A protein and the small-molecule ligand that binds it are described below.
Small molecule (SMILES): COc1cc(OC)c(NC(=O)Nc2cc(C)on2)cc1Cl

Sequence of chain 1.A:
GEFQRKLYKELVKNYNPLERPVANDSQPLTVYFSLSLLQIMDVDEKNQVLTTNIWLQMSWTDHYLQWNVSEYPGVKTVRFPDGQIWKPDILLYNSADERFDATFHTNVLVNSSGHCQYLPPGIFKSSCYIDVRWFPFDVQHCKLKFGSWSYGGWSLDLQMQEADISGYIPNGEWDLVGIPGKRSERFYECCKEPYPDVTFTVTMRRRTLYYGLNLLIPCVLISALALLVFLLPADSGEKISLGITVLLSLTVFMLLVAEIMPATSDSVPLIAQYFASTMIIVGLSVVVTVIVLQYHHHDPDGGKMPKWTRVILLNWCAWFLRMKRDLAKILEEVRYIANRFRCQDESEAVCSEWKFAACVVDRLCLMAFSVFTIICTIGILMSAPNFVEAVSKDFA

Binding-site contacts:
Ligand atom N18 contacts residue ALA294 of chain 1.A at 3.8 Å.
Ligand atom C07 contacts residue MET276 of chain 1.A at 3.8 Å (hydrophobic).
Ligand atom C15 contacts residue VAL290 of chain 1.A at 4.1 Å (hydrophobic).
Ligand atom N12 contacts residue ALA298 of chain 1.A at 3.5 Å.
Ligand atom O02 contacts residue LEU278 of chain 1.B at 4.0 Å.
Ligand atom C07 contacts residue MET301 of chain 1.A at 4.0 Å (hydrophobic).
Ligand atom C10 contacts residue LEU235 of chain 1.B at 3.8 Å (hydrophobic).
Ligand atom O11 contacts residue LEU235 of chain 1.B at 3.2 Å (h-bond).
Ligand atom C19 contacts residue ASN236 of chain 1.B at 3.8 Å.
Ligand atom C05 contacts residue PRO240 of chain 1.B at 3.4 Å (hydrophobic).
Ligand atom O02 contacts residue PHE275 of chain 1.B at 3.6 Å.
Ligand atom C14 contacts residue LEU235 of chain 1.B at 3.9 Å (hydrophobic).
Ligand atom C20 contacts residue ASN236 of chain 1.B at 3.4 Å.
Ligand atom C03 contacts residue ASN236 of chain 1.B at 3.7 Å.
Ligand atom O06 contacts residue MET276 of chain 1.A at 3.9 Å.
Ligand atom O11 contacts residue ASN236 of chain 1.B at 3.5 Å.
Ligand atom N18 contacts residue LEU235 of chain 1.B at 3.8 Å.
Ligand atom C01 contacts residue THR273 of chain 1.A at 3.5 Å.
Ligand atom C01 contacts residue LEU277 of chain 1.A at 3.4 Å (hydrophobic).
Ligand atom O17 contacts residue ALA294 of chain 1.A at 4.0 Å.
Ligand atom CL1 contacts residue ASN236 of chain 1.B at 3.7 Å.
Ligand atom O17 contacts residue LEU235 of chain 1.B at 2.9 Å.
Ligand atom C13 contacts residue ALA298 of chain 1.A at 3.4 Å (hydrophobic).
Ligand atom C03 contacts residue PHE275 of chain 1.B at 4.0 Å (hydrophobic).
Ligand atom C16 contacts residue LEU235 of chain 1.B at 3.3 Å (hydrophobic).
Ligand atom C13 contacts residue ALA294 of chain 1.A at 3.9 Å (hydrophobic).
Ligand atom C04 contacts residue PRO240 of chain 1.B at 3.8 Å (hydrophobic).
Ligand atom C15 contacts residue ALA298 of chain 1.A at 4.0 Å (hydrophobic).
Ligand atom O17 contacts residue VAL290 of chain 1.A at 3.6 Å.
Ligand atom C19 contacts residue MET276 of chain 1.A at 4.0 Å (hydrophobic).
Ligand atom C04 contacts residue PHE275 of chain 1.B at 3.8 Å (hydrophobic).
Ligand atom C15 contacts residue LEU235 of chain 1.B at 3.2 Å (hydrophobic).
Ligand atom C16 contacts residue VAL290 of chain 1.A at 3.8 Å (hydrophobic).
Ligand atom C08 contacts residue MET276 of chain 1.A at 3.7 Å (hydrophobic).
Ligand atom CL1 contacts residue LEU278 of chain 1.B at 3.9 Å.
Ligand atom N09 contacts residue MET276 of chain 1.A at 3.4 Å.
Ligand atom C07 contacts residue ILE244 of chain 1.B at 4.0 Å (hydrophobic).
Ligand atom C14 contacts residue ALA298 of chain 1.A at 3.0 Å (hydrophobic).
Ligand atom O06 contacts residue PRO240 of chain 1.B at 3.1 Å.
Ligand atom C05 contacts residue MET276 of chain 1.A at 4.0 Å (hydrophobic).

Sequence of chain 1.B:
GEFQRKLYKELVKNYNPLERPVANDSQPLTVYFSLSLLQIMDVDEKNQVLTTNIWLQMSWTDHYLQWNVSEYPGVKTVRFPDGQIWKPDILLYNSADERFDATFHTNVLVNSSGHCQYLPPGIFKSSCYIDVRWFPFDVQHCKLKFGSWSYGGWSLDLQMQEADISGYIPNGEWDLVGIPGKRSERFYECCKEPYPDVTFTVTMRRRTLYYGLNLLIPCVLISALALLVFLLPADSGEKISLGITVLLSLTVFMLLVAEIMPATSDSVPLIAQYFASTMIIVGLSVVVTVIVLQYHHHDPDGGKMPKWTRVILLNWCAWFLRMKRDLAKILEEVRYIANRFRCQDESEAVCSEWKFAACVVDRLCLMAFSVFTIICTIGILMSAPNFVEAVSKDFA